A protein and the small-molecule ligand that binds it are described below.
Small molecule (SMILES): CC(=O)N[C@@H]1[C@@H](O)[C@H](O)[C@@H](CO)O[C@H]1O

Binding-site contacts:
Ligand atom O5 contacts residue GLN359 of chain 2.A at 3.5 Å (h-bond).
Ligand atom C3 contacts residue ASN353 of chain 2.A at 3.8 Å.
Ligand atom C3 contacts residue LEU369 of chain 2.A at 4.0 Å (hydrophobic).
Ligand atom C2 contacts residue LEU369 of chain 2.A at 3.9 Å (hydrophobic).
Ligand atom C1 contacts residue ASN353 of chain 2.A at 1.4 Å.
Ligand atom N2 contacts residue ASN353 of chain 2.A at 2.9 Å (h-bond).
Ligand atom O3 contacts residue LEU369 of chain 2.A at 4.4 Å.
Ligand atom C5 contacts residue ASN353 of chain 2.A at 3.7 Å.
Ligand atom N2 contacts residue LEU369 of chain 2.A at 2.8 Å (h-bond).
Ligand atom C6 contacts residue GLN359 of chain 2.A at 4.1 Å.
Ligand atom C7 contacts residue PHE374 of chain 2.A at 4.5 Å (hydrophobic).
Ligand atom C8 contacts residue LYS371 of chain 2.A at 4.3 Å.
Ligand atom C5 contacts residue GLN359 of chain 2.A at 3.9 Å.
Ligand atom C4 contacts residue ASN353 of chain 2.A at 4.2 Å.
Ligand atom C8 contacts residue LEU369 of chain 2.A at 3.2 Å (hydrophobic).
Ligand atom C1 contacts residue GLN359 of chain 2.A at 3.9 Å.
Ligand atom C8 contacts residue ASN353 of chain 2.A at 4.4 Å.
Ligand atom C2 contacts residue ASN353 of chain 2.A at 2.4 Å.
Ligand atom C5 contacts residue LEU369 of chain 2.A at 4.1 Å (hydrophobic).
Ligand atom C1 contacts residue LEU369 of chain 2.A at 4.2 Å (hydrophobic).
Ligand atom C7 contacts residue LEU369 of chain 2.A at 3.5 Å (hydrophobic).
Ligand atom C8 contacts residue ASP370 of chain 2.A at 4.2 Å.
Ligand atom C8 contacts residue PHE374 of chain 2.A at 4.0 Å (hydrophobic).
Ligand atom O6 contacts residue GLN359 of chain 2.A at 3.2 Å (h-bond).
Ligand atom O5 contacts residue ASN353 of chain 2.A at 2.4 Å (h-bond).
Ligand atom O7 contacts residue ASN353 of chain 2.A at 3.2 Å (h-bond).
Ligand atom C7 contacts residue ASN353 of chain 2.A at 3.2 Å.

Sequence of chain 2.A:
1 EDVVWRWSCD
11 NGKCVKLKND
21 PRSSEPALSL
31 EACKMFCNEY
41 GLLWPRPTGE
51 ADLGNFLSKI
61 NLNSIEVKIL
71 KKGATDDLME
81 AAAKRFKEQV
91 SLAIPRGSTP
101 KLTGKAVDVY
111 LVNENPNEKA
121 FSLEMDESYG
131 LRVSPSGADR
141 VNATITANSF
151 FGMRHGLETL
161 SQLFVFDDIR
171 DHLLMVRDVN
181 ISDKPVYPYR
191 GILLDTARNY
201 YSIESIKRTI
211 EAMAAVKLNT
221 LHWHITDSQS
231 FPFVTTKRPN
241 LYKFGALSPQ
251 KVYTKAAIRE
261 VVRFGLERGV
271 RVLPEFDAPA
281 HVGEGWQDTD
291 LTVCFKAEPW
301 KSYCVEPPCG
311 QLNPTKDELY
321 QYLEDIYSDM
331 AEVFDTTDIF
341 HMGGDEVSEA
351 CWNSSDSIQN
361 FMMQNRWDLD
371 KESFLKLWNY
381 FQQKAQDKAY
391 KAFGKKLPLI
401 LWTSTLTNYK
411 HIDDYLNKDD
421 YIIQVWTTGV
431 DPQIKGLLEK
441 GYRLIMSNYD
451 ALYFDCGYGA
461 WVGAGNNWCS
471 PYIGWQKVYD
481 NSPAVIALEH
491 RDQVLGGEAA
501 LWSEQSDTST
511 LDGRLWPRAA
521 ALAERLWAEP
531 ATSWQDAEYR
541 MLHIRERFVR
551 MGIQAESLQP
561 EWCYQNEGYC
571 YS